The small molecule below binds the protein below.
Small molecule (SMILES): CC(=O)N[C@@H]1[C@@H](O)[C@H](O)[C@@H](CO)O[C@H]1O

Sequence of chain 1.A:
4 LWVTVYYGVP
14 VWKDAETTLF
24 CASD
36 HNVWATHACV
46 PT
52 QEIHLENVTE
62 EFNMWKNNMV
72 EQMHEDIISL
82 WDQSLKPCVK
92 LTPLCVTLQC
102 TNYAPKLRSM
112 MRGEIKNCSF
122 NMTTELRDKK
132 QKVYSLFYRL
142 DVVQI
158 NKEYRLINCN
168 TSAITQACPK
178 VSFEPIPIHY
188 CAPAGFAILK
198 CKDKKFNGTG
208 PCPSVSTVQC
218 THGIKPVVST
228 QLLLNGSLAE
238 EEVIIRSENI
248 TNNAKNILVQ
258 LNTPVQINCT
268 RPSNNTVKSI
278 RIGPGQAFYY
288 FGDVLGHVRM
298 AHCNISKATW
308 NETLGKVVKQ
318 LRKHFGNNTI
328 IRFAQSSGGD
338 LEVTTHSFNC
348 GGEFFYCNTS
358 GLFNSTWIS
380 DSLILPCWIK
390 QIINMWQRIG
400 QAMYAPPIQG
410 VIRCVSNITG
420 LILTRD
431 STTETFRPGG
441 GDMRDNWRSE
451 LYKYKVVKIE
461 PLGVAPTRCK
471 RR

Binding-site contacts:
Ligand atom C6 contacts residue ASN249 of chain 1.A at 4.4 Å.
Ligand atom C7 contacts residue ASN246 of chain 1.A at 3.5 Å.
Ligand atom O5 contacts residue THR248 of chain 1.A at 3.6 Å (h-bond).
Ligand atom O7 contacts residue ASN246 of chain 1.A at 3.7 Å.
Ligand atom O5 contacts residue ASN249 of chain 1.A at 3.7 Å.
Ligand atom C2 contacts residue ASN246 of chain 1.A at 2.5 Å.
Ligand atom O5 contacts residue ASN246 of chain 1.A at 2.3 Å (h-bond).
Ligand atom C1 contacts residue THR248 of chain 1.A at 3.7 Å.
Ligand atom C1 contacts residue ASN246 of chain 1.A at 1.4 Å.
Ligand atom C5 contacts residue THR248 of chain 1.A at 3.7 Å.
Ligand atom C5 contacts residue ASN246 of chain 1.A at 3.6 Å.
Ligand atom N2 contacts residue ASN246 of chain 1.A at 2.9 Å (h-bond).
Ligand atom C3 contacts residue ASN246 of chain 1.A at 3.8 Å.
Ligand atom C6 contacts residue THR248 of chain 1.A at 3.9 Å.
Ligand atom C1 contacts residue ASN249 of chain 1.A at 4.4 Å.
Ligand atom O6 contacts residue ASN249 of chain 1.A at 3.9 Å.
Ligand atom C4 contacts residue ASN246 of chain 1.A at 4.2 Å.
Ligand atom O6 contacts residue THR248 of chain 1.A at 4.4 Å.